The protein below binds the small molecule below.
Small molecule (SMILES): CO[P](=O)(O)O[C@H]1[C@@H](O)[C@H](n2ccc(=O)[nH]c2=O)O[C@@H]1COP(=O)(O)O

Sequence of chain 2.J:
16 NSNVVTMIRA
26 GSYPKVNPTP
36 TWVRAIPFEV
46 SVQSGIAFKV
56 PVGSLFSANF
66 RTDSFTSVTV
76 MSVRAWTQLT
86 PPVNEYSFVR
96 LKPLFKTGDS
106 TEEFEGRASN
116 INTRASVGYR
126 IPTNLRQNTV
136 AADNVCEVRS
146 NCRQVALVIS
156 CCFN

Binding-site contacts:
Ligand atom OP1 contacts residue ARG125 of chain 2.K at 2.9 Å (salt-bridge).
Ligand atom C3' contacts residue ARG125 of chain 2.K at 4.0 Å.
Ligand atom OP3 contacts residue ARG125 of chain 2.K at 3.2 Å.
Ligand atom O2 contacts residue ASN16 of chain 2.J at 3.3 Å (h-bond).
Ligand atom C4 contacts residue SER17 of chain 2.J at 4.2 Å.
Ligand atom C4 contacts residue ARG125 of chain 2.K at 4.2 Å.
Ligand atom OP2 contacts residue SER77 of chain 2.K at 4.3 Å.
Ligand atom C5 contacts residue ARG125 of chain 2.K at 4.0 Å.
Ligand atom O3' contacts residue ARG125 of chain 2.K at 4.5 Å.
Ligand atom N1 contacts residue ARG125 of chain 2.K at 4.4 Å.
Ligand atom N3 contacts residue ARG125 of chain 2.K at 4.5 Å.
Ligand atom O4 contacts residue ARG125 of chain 2.K at 4.3 Å.
Ligand atom P contacts residue ARG125 of chain 2.K at 4.1 Å.
Ligand atom OP1 contacts residue ARG131 of chain 2.K at 3.8 Å.
Ligand atom P contacts residue ARG131 of chain 2.K at 3.9 Å.
Ligand atom P contacts residue ILE23 of chain 2.J at 4.3 Å.
Ligand atom OP1 contacts residue ILE23 of chain 2.J at 3.9 Å.
Ligand atom O5' contacts residue ARG125 of chain 2.K at 3.5 Å (salt-bridge).
Ligand atom C5' contacts residue ARG131 of chain 2.K at 3.5 Å.
Ligand atom O5' contacts residue ARG131 of chain 2.K at 3.0 Å (salt-bridge).
Ligand atom OP3 contacts residue SER77 of chain 2.K at 4.4 Å.
Ligand atom N3 contacts residue ASN16 of chain 2.J at 3.4 Å (h-bond).
Ligand atom C6 contacts residue ARG125 of chain 2.K at 4.0 Å.
Ligand atom C2 contacts residue ASN16 of chain 2.J at 3.7 Å.
Ligand atom C2' contacts residue ARG125 of chain 2.K at 4.5 Å.
Ligand atom OP3 contacts residue ILE23 of chain 2.J at 4.0 Å.
Ligand atom OP2 contacts residue ARG131 of chain 2.K at 4.3 Å.
Ligand atom O4 contacts residue THR21 of chain 2.J at 4.3 Å.
Ligand atom O4 contacts residue SER17 of chain 2.J at 3.3 Å.

Sequence of chain 2.K:
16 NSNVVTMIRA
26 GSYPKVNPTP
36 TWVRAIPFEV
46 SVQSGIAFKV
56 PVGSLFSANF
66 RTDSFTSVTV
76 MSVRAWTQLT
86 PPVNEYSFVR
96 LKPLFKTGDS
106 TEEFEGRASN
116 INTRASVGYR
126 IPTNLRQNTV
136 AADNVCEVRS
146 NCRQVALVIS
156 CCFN